Binding-site contacts:
Ligand atom O21 contacts residue TRP208 of chain 1.A at 3.5 Å.
Ligand atom C15 contacts residue LEU197 of chain 1.A at 4.0 Å (hydrophobic).
Ligand atom O21 contacts residue THR198 of chain 1.A at 3.0 Å (h-bond).
Ligand atom S19 contacts residue THR198 of chain 1.A at 3.9 Å.
Ligand atom C6 contacts residue PRO201 of chain 1.A at 3.8 Å (hydrophobic).
Ligand atom N22 contacts residue ZN1 of chain 1.B at 1.9 Å.
Ligand atom O20 contacts residue VAL121 of chain 1.A at 4.0 Å.
Ligand atom C15 contacts residue VAL121 of chain 1.A at 3.7 Å (hydrophobic).
Ligand atom S9 contacts residue LEU197 of chain 1.A at 3.9 Å.
Ligand atom C3 contacts residue PHE130 of chain 1.A at 4.0 Å (hydrophobic).
Ligand atom N22 contacts residue HIS96 of chain 1.A at 3.2 Å (h-bond).
Ligand atom C2 contacts residue PHE130 of chain 1.A at 3.9 Å (hydrophobic).
Ligand atom C8 contacts residue LEU203 of chain 1.A at 3.9 Å (hydrophobic).
Ligand atom C16 contacts residue HIS94 of chain 1.A at 3.9 Å.
Ligand atom S9 contacts residue PRO200 of chain 1.A at 3.7 Å.
Ligand atom C8 contacts residue VAL134 of chain 1.A at 3.3 Å (hydrophobic).
Ligand atom O7 contacts residue PHE130 of chain 1.A at 4.1 Å.
Ligand atom C14 contacts residue VAL121 of chain 1.A at 4.0 Å (hydrophobic).
Ligand atom C14 contacts residue GLN92 of chain 1.A at 3.7 Å.
Ligand atom C17 contacts residue THR199 of chain 1.A at 3.4 Å.
Ligand atom C16 contacts residue LEU197 of chain 1.A at 3.9 Å (hydrophobic).
Ligand atom C17 contacts residue LEU197 of chain 1.A at 4.1 Å (hydrophobic).
Ligand atom C15 contacts residue HIS94 of chain 1.A at 3.9 Å.
Ligand atom N5 contacts residue PRO201 of chain 1.A at 3.4 Å.
Ligand atom S9 contacts residue PRO201 of chain 1.A at 3.5 Å.
Ligand atom O20 contacts residue TRP208 of chain 1.A at 3.8 Å.
Ligand atom O20 contacts residue VAL142 of chain 1.A at 3.7 Å.
Ligand atom C18 contacts residue THR199 of chain 1.A at 3.4 Å.
Ligand atom O20 contacts residue HIS119 of chain 1.A at 3.4 Å (h-bond).
Ligand atom S19 contacts residue HIS119 of chain 1.A at 4.0 Å.
Ligand atom N22 contacts residue THR198 of chain 1.A at 2.7 Å (h-bond).
Ligand atom N22 contacts residue HIS119 of chain 1.A at 3.4 Å (h-bond).
Ligand atom S19 contacts residue HIS94 of chain 1.A at 4.0 Å.
Ligand atom O20 contacts residue HIS94 of chain 1.A at 3.4 Å.
Ligand atom N22 contacts residue HIS94 of chain 1.A at 3.3 Å (h-bond).
Ligand atom O21 contacts residue LEU197 of chain 1.A at 3.3 Å.
Ligand atom O12 contacts residue PHE130 of chain 1.A at 3.1 Å.
Ligand atom O21 contacts residue SER196 of chain 1.A at 4.0 Å.
Ligand atom S19 contacts residue ZN1 of chain 1.B at 3.1 Å.
Ligand atom O20 contacts residue ZN1 of chain 1.B at 3.0 Å.

This protein binds this small molecule.
Small molecule (SMILES): Cc1cc(=O)[nH]c(SCC(=O)c2ccc(S(N)(=O)=O)cc2)n1

Sequence of chain 1.A:
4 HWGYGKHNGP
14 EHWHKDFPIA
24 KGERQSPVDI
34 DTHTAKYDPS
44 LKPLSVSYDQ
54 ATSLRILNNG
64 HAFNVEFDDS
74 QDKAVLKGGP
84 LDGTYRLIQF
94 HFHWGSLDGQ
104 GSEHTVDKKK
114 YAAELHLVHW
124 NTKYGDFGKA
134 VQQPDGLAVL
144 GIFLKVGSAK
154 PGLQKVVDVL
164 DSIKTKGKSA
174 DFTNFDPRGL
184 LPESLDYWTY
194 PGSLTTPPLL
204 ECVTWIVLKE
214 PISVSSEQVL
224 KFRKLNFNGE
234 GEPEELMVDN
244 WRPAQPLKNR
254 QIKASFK